Sequence of chain 1.D:
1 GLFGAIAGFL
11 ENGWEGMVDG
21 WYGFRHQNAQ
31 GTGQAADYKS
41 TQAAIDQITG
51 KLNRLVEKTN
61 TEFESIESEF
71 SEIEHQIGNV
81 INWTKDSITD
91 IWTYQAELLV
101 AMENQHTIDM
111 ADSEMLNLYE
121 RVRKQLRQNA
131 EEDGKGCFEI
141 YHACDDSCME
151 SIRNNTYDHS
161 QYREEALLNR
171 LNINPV

Sequence of chain 1.F:
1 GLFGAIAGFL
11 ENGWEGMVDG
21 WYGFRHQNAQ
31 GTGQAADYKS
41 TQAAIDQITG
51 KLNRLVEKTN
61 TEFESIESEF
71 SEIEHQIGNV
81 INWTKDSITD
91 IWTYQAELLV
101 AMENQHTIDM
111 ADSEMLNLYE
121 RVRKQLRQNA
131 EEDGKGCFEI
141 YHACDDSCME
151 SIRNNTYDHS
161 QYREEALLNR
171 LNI

Binding-site contacts:
Ligand atom O5 contacts residue ASN82 of chain 1.D at 2.2 Å (h-bond).
Ligand atom O7 contacts residue ASN79 of chain 1.D at 2.7 Å (h-bond).
Ligand atom C5 contacts residue ASN82 of chain 1.D at 3.6 Å.
Ligand atom C1 contacts residue ASN82 of chain 1.D at 1.4 Å.
Ligand atom C7 contacts residue ASN79 of chain 1.D at 3.1 Å.
Ligand atom C1 contacts residue GLY78 of chain 1.D at 4.5 Å.
Ligand atom O7 contacts residue GLU107 of chain 1.E at 2.6 Å (salt-bridge).
Ligand atom O7 contacts residue NI1 of chain 1.S at 2.0 Å (h-bond).
Ligand atom C2 contacts residue ASN82 of chain 1.D at 2.6 Å.
Ligand atom N2 contacts residue ASN82 of chain 1.D at 3.1 Å (h-bond).
Ligand atom O7 contacts residue GLU64 of chain 1.F at 4.3 Å.
Ligand atom C8 contacts residue HIS75 of chain 1.D at 3.3 Å.
Ligand atom C7 contacts residue NI1 of chain 1.S at 3.1 Å.
Ligand atom N2 contacts residue NI1 of chain 1.S at 4.1 Å.
Ligand atom C8 contacts residue NI1 of chain 1.S at 4.0 Å.
Ligand atom C8 contacts residue GLY78 of chain 1.D at 4.1 Å.
Ligand atom C4 contacts residue ASN82 of chain 1.D at 4.2 Å.
Ligand atom N2 contacts residue ASN79 of chain 1.D at 4.2 Å.
Ligand atom C3 contacts residue ASN82 of chain 1.D at 3.9 Å.
Ligand atom C8 contacts residue GLU107 of chain 1.E at 4.4 Å.
Ligand atom C7 contacts residue ASN82 of chain 1.D at 3.7 Å.
Ligand atom C7 contacts residue HIS75 of chain 1.D at 4.0 Å.
Ligand atom C8 contacts residue ASN79 of chain 1.D at 3.2 Å.
Ligand atom C2 contacts residue NI1 of chain 1.S at 4.3 Å.
Ligand atom O7 contacts residue ASN82 of chain 1.D at 3.9 Å.
Ligand atom O7 contacts residue HIS75 of chain 1.D at 4.0 Å.
Ligand atom C7 contacts residue GLU107 of chain 1.E at 3.7 Å.

This protein binds this small molecule.
Small molecule (SMILES): CC(=O)N[C@H]1[C@H](O[C@H]2[C@H](O)[C@@H](NC(C)=O)CO[C@@H]2CO)O[C@H](CO)[C@@H](O)[C@@H]1O

Sequence of chain 1.E:
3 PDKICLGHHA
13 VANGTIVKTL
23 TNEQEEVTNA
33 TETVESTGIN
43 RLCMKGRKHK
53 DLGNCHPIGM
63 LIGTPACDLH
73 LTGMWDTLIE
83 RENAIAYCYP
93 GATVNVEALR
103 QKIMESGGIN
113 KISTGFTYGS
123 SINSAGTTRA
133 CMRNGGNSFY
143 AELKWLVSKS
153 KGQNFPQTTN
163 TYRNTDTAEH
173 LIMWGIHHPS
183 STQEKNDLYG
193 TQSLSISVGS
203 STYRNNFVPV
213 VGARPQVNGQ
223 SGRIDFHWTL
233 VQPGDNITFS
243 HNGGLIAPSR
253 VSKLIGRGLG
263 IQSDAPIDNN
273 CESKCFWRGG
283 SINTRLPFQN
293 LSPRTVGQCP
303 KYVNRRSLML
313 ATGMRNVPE